Sequence of chain 2.A:
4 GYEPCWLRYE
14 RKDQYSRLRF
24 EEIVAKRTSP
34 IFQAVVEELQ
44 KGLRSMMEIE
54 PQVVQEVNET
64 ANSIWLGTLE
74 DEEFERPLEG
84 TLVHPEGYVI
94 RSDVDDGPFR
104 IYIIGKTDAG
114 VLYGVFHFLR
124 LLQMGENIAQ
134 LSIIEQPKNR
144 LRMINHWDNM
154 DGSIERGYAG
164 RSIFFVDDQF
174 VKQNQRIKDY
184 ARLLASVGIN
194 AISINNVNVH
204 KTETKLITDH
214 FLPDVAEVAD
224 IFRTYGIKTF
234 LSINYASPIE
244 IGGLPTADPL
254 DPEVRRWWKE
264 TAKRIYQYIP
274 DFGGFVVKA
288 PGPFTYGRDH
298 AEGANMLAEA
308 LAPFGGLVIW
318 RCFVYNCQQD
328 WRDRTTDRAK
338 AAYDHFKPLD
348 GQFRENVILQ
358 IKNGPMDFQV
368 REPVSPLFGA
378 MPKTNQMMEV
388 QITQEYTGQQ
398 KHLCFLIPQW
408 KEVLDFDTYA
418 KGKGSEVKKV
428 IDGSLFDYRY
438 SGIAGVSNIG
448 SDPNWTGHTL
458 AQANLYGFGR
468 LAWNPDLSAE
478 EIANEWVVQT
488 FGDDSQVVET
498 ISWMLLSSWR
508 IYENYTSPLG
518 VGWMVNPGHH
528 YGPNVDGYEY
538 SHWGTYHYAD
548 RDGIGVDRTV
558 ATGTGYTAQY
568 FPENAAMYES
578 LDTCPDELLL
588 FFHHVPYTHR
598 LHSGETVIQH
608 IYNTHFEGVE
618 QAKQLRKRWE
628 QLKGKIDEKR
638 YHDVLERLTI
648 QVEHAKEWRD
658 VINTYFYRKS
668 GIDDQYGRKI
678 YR

Binding-site contacts:
Ligand atom O4 contacts residue ASN201 of chain 2.A at 3.0 Å (h-bond).
Ligand atom O3 contacts residue PHE320 of chain 2.A at 3.5 Å.
Ligand atom O5 contacts residue LYS359 of chain 2.A at 3.6 Å.
Ligand atom C3 contacts residue ARG159 of chain 2.A at 3.2 Å.
Ligand atom O3 contacts residue TYR322 of chain 2.A at 3.7 Å.
Ligand atom O2 contacts residue GLU392 of chain 2.A at 2.6 Å (salt-bridge).
Ligand atom C7 contacts residue ASN201 of chain 2.A at 2.9 Å.
Ligand atom O4 contacts residue ARG335 of chain 2.A at 2.9 Å (salt-bridge).
Ligand atom O3 contacts residue ARG159 of chain 2.A at 2.9 Å (salt-bridge).
Ligand atom C6 contacts residue ARG318 of chain 2.A at 3.5 Å.
Ligand atom C7 contacts residue VAL200 of chain 2.A at 3.6 Å (hydrophobic).
Ligand atom C3 contacts residue GLU158 of chain 2.A at 3.5 Å.
Ligand atom O6A contacts residue ARG318 of chain 2.A at 2.7 Å (salt-bridge).
Ligand atom O3 contacts residue ARG159 of chain 2.A at 2.9 Å (salt-bridge).
Ligand atom O5 contacts residue PHE320 of chain 2.A at 3.2 Å.
Ligand atom O6B contacts residue ARG318 of chain 2.A at 3.0 Å (salt-bridge).
Ligand atom C7 contacts residue GLU158 of chain 2.A at 3.4 Å.
Ligand atom O5 contacts residue HIS527 of chain 2.A at 3.3 Å.
Ligand atom O3 contacts residue ASP364 of chain 2.A at 2.5 Å (salt-bridge).
Ligand atom O4 contacts residue TRP540 of chain 2.A at 3.7 Å.
Ligand atom O4 contacts residue GLU158 of chain 2.A at 3.6 Å.
Ligand atom C5 contacts residue TRP540 of chain 2.A at 3.7 Å (hydrophobic).
Ligand atom O4 contacts residue TRP520 of chain 2.A at 3.5 Å.
Ligand atom C6 contacts residue PHE320 of chain 2.A at 3.6 Å (hydrophobic).
Ligand atom O4 contacts residue ARG159 of chain 2.A at 3.3 Å (salt-bridge).
Ligand atom O6B contacts residue LYS281 of chain 2.A at 2.7 Å (salt-bridge).
Ligand atom O3 contacts residue ARG335 of chain 2.A at 2.9 Å (salt-bridge).
Ligand atom C2 contacts residue ASP364 of chain 2.A at 3.5 Å.
Ligand atom O6A contacts residue LYS359 of chain 2.A at 2.6 Å (salt-bridge).
Ligand atom O5 contacts residue TYR535 of chain 2.A at 3.6 Å.
Ligand atom O2 contacts residue HIS527 of chain 2.A at 3.5 Å.
Ligand atom O2 contacts residue ARG159 of chain 2.A at 3.0 Å (salt-bridge).
Ligand atom O3 contacts residue GLU158 of chain 2.A at 2.9 Å (salt-bridge).
Ligand atom C3 contacts residue TYR322 of chain 2.A at 3.6 Å (hydrophobic).
Ligand atom C3 contacts residue ASP364 of chain 2.A at 3.4 Å.
Ligand atom O3 contacts residue GLY525 of chain 2.A at 3.5 Å (h-bond).
Ligand atom C2 contacts residue GLU392 of chain 2.A at 3.5 Å.
Ligand atom O4 contacts residue LYS281 of chain 2.A at 3.6 Å (salt-bridge).
Ligand atom O6A contacts residue PHE320 of chain 2.A at 3.6 Å.
Ligand atom C1 contacts residue ASP364 of chain 2.A at 3.5 Å.

The protein below binds the small molecule below.
Small molecule (SMILES): CO[C@H]1[C@H](O)[C@@H](O)[C@@H](O[C@H]2[C@H](O[C@@H]3CO[C@@H](O)[C@H](O)[C@H]3O)OC[C@@H](O)[C@@H]2O)O[C@@H]1C(=O)O